The protein below binds the small molecule below.
Small molecule (SMILES): Cc1cn([C@H]2C[C@H](O[P](=O)(O)OC[C@H]3O[C@@H](n4cnc5c(N)ncnc54)C[C@@H]3O)[C@@H](CO[P](=O)(O)O[C@H]3C[C@H](n4cnc5c(=O)nc(N)[nH]c54)O[C@@H]3CO[P](=O)(O)O[C@H]3C[C@H](n4ccc(N)nc4=O)O[C@@H]3CO)O2)c(=O)[nH]c1=O

Sequence of chain 1.A:
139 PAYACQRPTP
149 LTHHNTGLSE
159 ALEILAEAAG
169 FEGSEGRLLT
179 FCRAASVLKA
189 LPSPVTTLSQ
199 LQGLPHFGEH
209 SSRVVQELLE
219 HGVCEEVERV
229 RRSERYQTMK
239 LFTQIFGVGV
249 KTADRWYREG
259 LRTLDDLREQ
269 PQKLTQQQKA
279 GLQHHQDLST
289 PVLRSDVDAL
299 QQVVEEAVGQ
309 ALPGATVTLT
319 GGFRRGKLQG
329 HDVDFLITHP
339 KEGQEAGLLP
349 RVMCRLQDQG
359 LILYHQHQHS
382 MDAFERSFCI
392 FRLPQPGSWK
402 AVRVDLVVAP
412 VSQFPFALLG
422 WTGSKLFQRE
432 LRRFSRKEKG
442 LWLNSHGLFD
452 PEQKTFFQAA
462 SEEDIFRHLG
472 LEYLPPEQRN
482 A

Binding-site contacts:
Ligand atom N7 contacts residue XG41 of chain 1.E at 3.3 Å (h-bond).
Ligand atom O2 contacts residue ARG387 of chain 1.A at 3.4 Å (salt-bridge).
Ligand atom OP1 contacts residue K1 of chain 1.F at 3.0 Å.
Ligand atom N3 contacts residue ARG387 of chain 1.A at 2.8 Å (salt-bridge).
Ligand atom C3' contacts residue XG41 of chain 1.E at 3.5 Å.
Ligand atom OP1 contacts residue THR250 of chain 1.A at 2.7 Å (h-bond).
Ligand atom O4' contacts residue TRP422 of chain 1.A at 3.7 Å.
Ligand atom O3' contacts residue THR250 of chain 1.A at 3.1 Å (h-bond).
Ligand atom O5' contacts residue LYS249 of chain 1.A at 3.5 Å.
Ligand atom O3' contacts residue TRP422 of chain 1.A at 3.2 Å.
Ligand atom C4' contacts residue TRP422 of chain 1.A at 3.7 Å (hydrophobic).
Ligand atom N6 contacts residue XG41 of chain 1.E at 3.5 Å (h-bond).
Ligand atom OP1 contacts residue ARG404 of chain 1.A at 2.8 Å (salt-bridge).
Ligand atom O3' contacts residue ASP406 of chain 1.A at 2.9 Å (salt-bridge).
Ligand atom O3' contacts residue MG1 of chain 1.G at 2.3 Å.
Ligand atom C3' contacts residue MG1 of chain 1.G at 3.4 Å.
Ligand atom C5' contacts residue GLY245 of chain 1.A at 3.4 Å.
Ligand atom C4' contacts residue GLY245 of chain 1.A at 3.3 Å.
Ligand atom OP1 contacts residue GLY247 of chain 1.A at 3.0 Å (h-bond).
Ligand atom O4' contacts residue PHE389 of chain 1.A at 3.5 Å.
Ligand atom O3' contacts residue XG41 of chain 1.E at 3.1 Å (h-bond).
Ligand atom C5' contacts residue PHE389 of chain 1.A at 3.7 Å (hydrophobic).
Ligand atom N2 contacts residue GLN366 of chain 1.A at 3.4 Å (h-bond).
Ligand atom C5 contacts residue XG41 of chain 1.E at 3.6 Å.
Ligand atom P contacts residue THR250 of chain 1.A at 3.5 Å.
Ligand atom OP1 contacts residue GLY245 of chain 1.A at 2.9 Å (h-bond).
Ligand atom C2' contacts residue XG41 of chain 1.E at 3.3 Å.
Ligand atom C5' contacts residue GLN275 of chain 1.A at 3.5 Å.
Ligand atom O3' contacts residue GLY245 of chain 1.A at 3.2 Å.
Ligand atom O3' contacts residue ASP332 of chain 1.A at 3.1 Å (salt-bridge).
Ligand atom C2 contacts residue ARG387 of chain 1.A at 3.6 Å.
Ligand atom C4' contacts residue ASP406 of chain 1.A at 3.3 Å.
Ligand atom O3' contacts residue VAL246 of chain 1.A at 3.5 Å (h-bond).
Ligand atom C8 contacts residue XG41 of chain 1.E at 3.6 Å.
Ligand atom C3' contacts residue ASP406 of chain 1.A at 3.6 Å.
Ligand atom OP1 contacts residue VAL246 of chain 1.A at 3.4 Å (h-bond).
Ligand atom C5' contacts residue ASP406 of chain 1.A at 3.2 Å.
Ligand atom C4' contacts residue PHE389 of chain 1.A at 3.7 Å (hydrophobic).
Ligand atom O2 contacts residue GLN366 of chain 1.A at 3.2 Å (h-bond).
Ligand atom C5' contacts residue GLY247 of chain 1.A at 3.6 Å.